Binding-site contacts:
Ligand atom C2 contacts residue VAL98 of chain 1.B at 3.3 Å (hydrophobic).
Ligand atom O1 contacts residue SER156 of chain 1.B at 3.8 Å.
Ligand atom C15 contacts residue GLY148 of chain 1.B at 4.1 Å.
Ligand atom C6 contacts residue LYS64 of chain 1.B at 3.8 Å.
Ligand atom C18 contacts residue SER100 of chain 1.B at 3.8 Å.
Ligand atom C19 contacts residue VAL98 of chain 1.B at 3.9 Å (hydrophobic).
Ligand atom C18 contacts residue THR75 of chain 1.B at 4.1 Å.
Ligand atom C27 contacts residue ILE145 of chain 1.B at 3.9 Å (hydrophobic).
Ligand atom C18 contacts residue LEU66 of chain 1.B at 3.5 Å (hydrophobic).
Ligand atom C6 contacts residue GLN153 of chain 1.B at 3.9 Å.
Ligand atom C4 contacts residue SER156 of chain 1.B at 3.3 Å.
Ligand atom C28 contacts residue PRO72 of chain 1.B at 3.2 Å (hydrophobic).
Ligand atom C4 contacts residue LYS64 of chain 1.B at 4.0 Å.
Ligand atom C1 contacts residue GLN153 of chain 1.B at 4.0 Å.
Ligand atom C14 contacts residue GLY148 of chain 1.B at 4.1 Å.
Ligand atom C15 contacts residue LEU66 of chain 1.B at 3.6 Å (hydrophobic).
Ligand atom C16 contacts residue LEU66 of chain 1.B at 3.9 Å (hydrophobic).
Ligand atom C14 contacts residue SER149 of chain 1.B at 4.1 Å.
Ligand atom C6 contacts residue GLY152 of chain 1.B at 3.5 Å.
Ligand atom C3 contacts residue SER156 of chain 1.B at 4.0 Å.
Ligand atom C2 contacts residue GLN153 of chain 1.B at 3.6 Å.
Ligand atom C23 contacts residue VAL103 of chain 1.B at 3.5 Å (hydrophobic).
Ligand atom C19 contacts residue LYS64 of chain 1.B at 3.6 Å.
Ligand atom C16 contacts residue GLY148 of chain 1.B at 4.0 Å.
Ligand atom C27 contacts residue PRO104 of chain 1.B at 4.0 Å (hydrophobic).
Ligand atom C3 contacts residue GLN153 of chain 1.B at 3.0 Å.
Ligand atom C7 contacts residue GLN153 of chain 1.B at 4.1 Å.
Ligand atom C21 contacts residue VAL103 of chain 1.B at 3.5 Å (hydrophobic).
Ligand atom C5 contacts residue LYS64 of chain 1.B at 3.9 Å.
Ligand atom C19 contacts residue CYS77 of chain 1.B at 3.6 Å (hydrophobic).
Ligand atom C21 contacts residue ILE145 of chain 1.B at 4.0 Å (hydrophobic).
Ligand atom C20 contacts residue VAL103 of chain 1.B at 3.7 Å (hydrophobic).
Ligand atom C21 contacts residue PHE109 of chain 1.B at 4.0 Å (hydrophobic).
Ligand atom O1 contacts residue GLN96 of chain 1.B at 3.6 Å (h-bond).
Ligand atom O1 contacts residue GLN153 of chain 1.B at 3.0 Å (h-bond).
Ligand atom C11 contacts residue SER100 of chain 1.B at 3.9 Å.
Ligand atom C7 contacts residue GLY152 of chain 1.B at 3.6 Å.
Ligand atom C28 contacts residue GLY71 of chain 1.B at 3.5 Å.
Ligand atom C1 contacts residue VAL98 of chain 1.B at 3.6 Å (hydrophobic).
Ligand atom C25 contacts residue PRO104 of chain 1.B at 3.7 Å (hydrophobic).

A protein and the small-molecule ligand that binds it are described below.
Small molecule (SMILES): CC(C)[C@@H](C)/C=C/[C@@H](C)[C@H]1CC[C@H]2C3=CC=C4C[C@@H](O)CC[C@]4(C)[C@H]3CC[C@]12C

Sequence of chain 1.B:
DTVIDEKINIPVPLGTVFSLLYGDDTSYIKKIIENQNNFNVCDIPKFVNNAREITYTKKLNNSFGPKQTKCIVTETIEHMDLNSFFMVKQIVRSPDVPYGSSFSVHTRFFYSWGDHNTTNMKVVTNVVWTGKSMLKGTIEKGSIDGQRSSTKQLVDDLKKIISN